This protein binds this small molecule.
Small molecule (SMILES): CCc1cc(O)c(Oc2ccccc2F)cc1F

Binding-site contacts:
Ligand atom CAG contacts residue PHE94 of chain 1.J at 3.8 Å (hydrophobic).
Ligand atom OAB contacts residue LYS163 of chain 1.J at 4.0 Å.
Ligand atom CAJ contacts residue NAD1 of chain 1.EA at 3.4 Å.
Ligand atom CAO contacts residue MET159 of chain 1.J at 4.0 Å (hydrophobic).
Ligand atom CAR contacts residue NAD1 of chain 1.EA at 3.9 Å.
Ligand atom FAD contacts residue GLY93 of chain 1.J at 3.8 Å.
Ligand atom OAB contacts residue TYR146 of chain 1.J at 4.1 Å.
Ligand atom CAN contacts residue NAD1 of chain 1.EA at 3.1 Å.
Ligand atom CAJ contacts residue ALA197 of chain 1.J at 3.9 Å (hydrophobic).
Ligand atom CAI contacts residue NAD1 of chain 1.EA at 3.9 Å.
Ligand atom CAG contacts residue MET159 of chain 1.J at 3.6 Å (hydrophobic).
Ligand atom CAE contacts residue MET159 of chain 1.J at 3.7 Å (hydrophobic).
Ligand atom FAC contacts residue NAD1 of chain 1.EA at 3.2 Å.
Ligand atom FAD contacts residue ALA196 of chain 1.J at 3.4 Å.
Ligand atom FAC contacts residue PHE203 of chain 1.J at 3.1 Å.
Ligand atom CAI contacts residue TYR146 of chain 1.J at 3.8 Å (hydrophobic).
Ligand atom FAC contacts residue ALA197 of chain 1.J at 3.4 Å.
Ligand atom CAQ contacts residue NAD1 of chain 1.EA at 3.4 Å.
Ligand atom CAK contacts residue TYR146 of chain 1.J at 3.5 Å (hydrophobic).
Ligand atom CAI contacts residue TYR156 of chain 1.J at 3.2 Å (hydrophobic).
Ligand atom OAB contacts residue TYR156 of chain 1.J at 2.5 Å (h-bond).
Ligand atom CAM contacts residue NAD1 of chain 1.EA at 3.6 Å.
Ligand atom CAP contacts residue TYR156 of chain 1.J at 4.1 Å (hydrophobic).
Ligand atom FAD contacts residue NAD1 of chain 1.EA at 3.2 Å.
Ligand atom CAR contacts residue ALA196 of chain 1.J at 3.9 Å (hydrophobic).
Ligand atom CAF contacts residue MET159 of chain 1.J at 4.1 Å (hydrophobic).
Ligand atom CAO contacts residue NAD1 of chain 1.EA at 3.9 Å.
Ligand atom CAM contacts residue TYR156 of chain 1.J at 3.5 Å (hydrophobic).
Ligand atom CAO contacts residue ALA196 of chain 1.J at 3.6 Å (hydrophobic).
Ligand atom OAL contacts residue NAD1 of chain 1.EA at 3.3 Å.
Ligand atom CAA contacts residue NAD1 of chain 1.EA at 3.4 Å.
Ligand atom CAG contacts residue GLY93 of chain 1.J at 3.5 Å.
Ligand atom CAA contacts residue PRO191 of chain 1.J at 3.6 Å (hydrophobic).
Ligand atom CAA contacts residue PHE203 of chain 1.J at 3.4 Å (hydrophobic).
Ligand atom CAP contacts residue NAD1 of chain 1.EA at 3.5 Å.
Ligand atom CAF contacts residue ILE100 of chain 1.J at 3.9 Å (hydrophobic).
Ligand atom CAA contacts residue TYR146 of chain 1.J at 3.9 Å (hydrophobic).
Ligand atom OAB contacts residue NAD1 of chain 1.EA at 3.0 Å (h-bond).
Ligand atom OAL contacts residue ALA196 of chain 1.J at 3.9 Å.
Ligand atom CAK contacts residue NAD1 of chain 1.EA at 3.9 Å.

Sequence of chain 1.J:
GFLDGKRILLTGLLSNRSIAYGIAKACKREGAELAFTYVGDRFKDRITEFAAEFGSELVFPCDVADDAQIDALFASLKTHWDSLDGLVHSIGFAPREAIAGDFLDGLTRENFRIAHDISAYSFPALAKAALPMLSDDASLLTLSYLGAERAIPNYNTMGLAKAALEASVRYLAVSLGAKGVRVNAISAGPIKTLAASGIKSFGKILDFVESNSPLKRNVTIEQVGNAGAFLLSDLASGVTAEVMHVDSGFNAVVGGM